Sequence of chain 1.B:
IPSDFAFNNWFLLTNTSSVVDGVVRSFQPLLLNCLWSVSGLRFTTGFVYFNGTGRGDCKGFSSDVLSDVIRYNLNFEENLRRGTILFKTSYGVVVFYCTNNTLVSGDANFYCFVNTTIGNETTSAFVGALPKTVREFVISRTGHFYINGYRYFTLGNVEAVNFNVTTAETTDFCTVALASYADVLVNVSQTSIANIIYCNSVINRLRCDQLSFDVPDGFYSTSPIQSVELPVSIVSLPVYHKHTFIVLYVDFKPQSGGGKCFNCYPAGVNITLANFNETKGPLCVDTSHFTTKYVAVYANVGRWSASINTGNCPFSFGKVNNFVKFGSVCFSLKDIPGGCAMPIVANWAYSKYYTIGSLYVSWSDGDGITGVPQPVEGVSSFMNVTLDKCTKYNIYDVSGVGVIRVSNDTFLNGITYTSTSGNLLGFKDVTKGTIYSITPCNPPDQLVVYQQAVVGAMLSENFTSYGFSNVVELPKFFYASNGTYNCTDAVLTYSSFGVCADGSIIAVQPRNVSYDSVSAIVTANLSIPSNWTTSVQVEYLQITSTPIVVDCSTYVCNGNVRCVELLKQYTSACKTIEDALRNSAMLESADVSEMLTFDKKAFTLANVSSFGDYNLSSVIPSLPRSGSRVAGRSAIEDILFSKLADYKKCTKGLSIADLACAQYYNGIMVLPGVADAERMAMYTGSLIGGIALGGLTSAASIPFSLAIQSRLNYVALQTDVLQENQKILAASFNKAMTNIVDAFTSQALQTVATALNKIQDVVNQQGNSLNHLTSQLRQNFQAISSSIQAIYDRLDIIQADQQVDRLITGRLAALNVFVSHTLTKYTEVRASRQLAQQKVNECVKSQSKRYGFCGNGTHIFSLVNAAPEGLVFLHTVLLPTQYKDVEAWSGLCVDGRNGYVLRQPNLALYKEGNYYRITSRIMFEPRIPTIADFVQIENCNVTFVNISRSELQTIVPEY

The small molecule below binds the protein below.
Small molecule (SMILES): CC(=O)N[C@@H]1[C@@H](O)[C@H](O)[C@@H](CO)O[C@H]1O

Binding-site contacts:
Ligand atom C7 contacts residue ASN587 of chain 1.B at 3.4 Å.
Ligand atom O7 contacts residue ASN587 of chain 1.B at 3.3 Å (h-bond).
Ligand atom C2 contacts residue ASN587 of chain 1.B at 2.4 Å.
Ligand atom O5 contacts residue GLN956 of chain 1.B at 4.1 Å.
Ligand atom O5 contacts residue ASN587 of chain 1.B at 2.3 Å (h-bond).
Ligand atom C2 contacts residue GLN956 of chain 1.B at 4.3 Å.
Ligand atom C8 contacts residue THR955 of chain 1.B at 3.9 Å.
Ligand atom C1 contacts residue ASN587 of chain 1.B at 1.4 Å.
Ligand atom O7 contacts residue ILE793 of chain 1.B at 3.6 Å.
Ligand atom C1 contacts residue GLN956 of chain 1.B at 3.5 Å.
Ligand atom N2 contacts residue GLN956 of chain 1.B at 4.5 Å.
Ligand atom O6 contacts residue GLU789 of chain 1.B at 4.0 Å.
Ligand atom C5 contacts residue GLN956 of chain 1.B at 4.1 Å.
Ligand atom C3 contacts residue GLN956 of chain 1.B at 4.3 Å.
Ligand atom O7 contacts residue TRP588 of chain 1.B at 4.4 Å.
Ligand atom C4 contacts residue ASN587 of chain 1.B at 4.2 Å.
Ligand atom C5 contacts residue ASN587 of chain 1.B at 3.6 Å.
Ligand atom C3 contacts residue ASN587 of chain 1.B at 3.8 Å.
Ligand atom N2 contacts residue ASN587 of chain 1.B at 2.9 Å (h-bond).
Ligand atom C8 contacts residue TRP588 of chain 1.B at 4.0 Å (hydrophobic).